Sequence of chain 1.A:
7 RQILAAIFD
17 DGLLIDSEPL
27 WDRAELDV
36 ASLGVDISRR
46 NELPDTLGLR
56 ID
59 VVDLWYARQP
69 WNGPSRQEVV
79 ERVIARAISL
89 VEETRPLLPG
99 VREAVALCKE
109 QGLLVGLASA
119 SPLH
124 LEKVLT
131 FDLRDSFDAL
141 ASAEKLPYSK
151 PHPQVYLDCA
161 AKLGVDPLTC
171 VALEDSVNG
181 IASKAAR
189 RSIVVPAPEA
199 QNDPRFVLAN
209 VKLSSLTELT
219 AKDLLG

Binding-site contacts:
Ligand atom C1 contacts residue ASP15 of chain 1.A at 3.9 Å.
Ligand atom O4P contacts residue MSE16 of chain 1.A at 4.3 Å.
Ligand atom O2P contacts residue ASP17 of chain 1.A at 2.9 Å (salt-bridge).
Ligand atom O2P contacts residue MSE16 of chain 1.A at 3.1 Å.
Ligand atom O1 contacts residue SER176 of chain 1.A at 4.0 Å.
Ligand atom O4P contacts residue LYS150 of chain 1.A at 4.4 Å.
Ligand atom C1 contacts residue LYS150 of chain 1.A at 3.7 Å.
Ligand atom O3P contacts residue ALA118 of chain 1.A at 4.0 Å.
Ligand atom O1P contacts residue ALA118 of chain 1.A at 2.9 Å (h-bond).
Ligand atom P contacts residue CA1 of chain 1.D at 3.8 Å.
Ligand atom P contacts residue LYS150 of chain 1.A at 4.0 Å.
Ligand atom O4P contacts residue ASP15 of chain 1.A at 2.4 Å (salt-bridge).
Ligand atom P contacts residue ASP15 of chain 1.A at 3.0 Å.
Ligand atom O2P contacts residue SER117 of chain 1.A at 2.4 Å (h-bond).
Ligand atom P contacts residue SER117 of chain 1.A at 3.4 Å.
Ligand atom O2P contacts residue ALA118 of chain 1.A at 4.0 Å.
Ligand atom O4P contacts residue ASP17 of chain 1.A at 3.0 Å (salt-bridge).
Ligand atom P contacts residue ALA118 of chain 1.A at 3.8 Å.
Ligand atom P contacts residue ASP17 of chain 1.A at 3.6 Å.
Ligand atom C2 contacts residue LYS150 of chain 1.A at 3.4 Å.
Ligand atom O1P contacts residue SER117 of chain 1.A at 3.4 Å.
Ligand atom C1 contacts residue CA1 of chain 1.D at 3.9 Å.
Ligand atom C1 contacts residue GLY53 of chain 1.A at 3.1 Å.
Ligand atom C2 contacts residue ASP15 of chain 1.A at 4.1 Å.
Ligand atom O4P contacts residue ASP175 of chain 1.A at 4.3 Å.
Ligand atom O3P contacts residue SER119 of chain 1.A at 4.0 Å.
Ligand atom O1P contacts residue ASP15 of chain 1.A at 3.2 Å (salt-bridge).
Ligand atom O3P contacts residue SER117 of chain 1.A at 4.0 Å.
Ligand atom C2 contacts residue ALA118 of chain 1.A at 3.3 Å (hydrophobic).
Ligand atom O1P contacts residue LYS150 of chain 1.A at 2.9 Å (salt-bridge).
Ligand atom C2 contacts residue GLY53 of chain 1.A at 3.7 Å.
Ligand atom O4P contacts residue CA1 of chain 1.D at 2.1 Å.
Ligand atom O1P contacts residue ALA116 of chain 1.A at 4.3 Å.
Ligand atom O1 contacts residue GLY53 of chain 1.A at 2.6 Å (h-bond).
Ligand atom O1 contacts residue GLY179 of chain 1.A at 4.0 Å.
Ligand atom P contacts residue MSE16 of chain 1.A at 4.3 Å.
Ligand atom O3P contacts residue ASP17 of chain 1.A at 2.8 Å (salt-bridge).
Ligand atom O2P contacts residue ASP15 of chain 1.A at 3.2 Å (salt-bridge).
Ligand atom O1 contacts residue LYS150 of chain 1.A at 3.3 Å.
Ligand atom C2 contacts residue SER117 of chain 1.A at 4.3 Å.

A small-molecule ligand and the protein it binds are described below.
Small molecule (SMILES): O=C(O)COP(=O)(O)O